Sequence of chain 1.A:
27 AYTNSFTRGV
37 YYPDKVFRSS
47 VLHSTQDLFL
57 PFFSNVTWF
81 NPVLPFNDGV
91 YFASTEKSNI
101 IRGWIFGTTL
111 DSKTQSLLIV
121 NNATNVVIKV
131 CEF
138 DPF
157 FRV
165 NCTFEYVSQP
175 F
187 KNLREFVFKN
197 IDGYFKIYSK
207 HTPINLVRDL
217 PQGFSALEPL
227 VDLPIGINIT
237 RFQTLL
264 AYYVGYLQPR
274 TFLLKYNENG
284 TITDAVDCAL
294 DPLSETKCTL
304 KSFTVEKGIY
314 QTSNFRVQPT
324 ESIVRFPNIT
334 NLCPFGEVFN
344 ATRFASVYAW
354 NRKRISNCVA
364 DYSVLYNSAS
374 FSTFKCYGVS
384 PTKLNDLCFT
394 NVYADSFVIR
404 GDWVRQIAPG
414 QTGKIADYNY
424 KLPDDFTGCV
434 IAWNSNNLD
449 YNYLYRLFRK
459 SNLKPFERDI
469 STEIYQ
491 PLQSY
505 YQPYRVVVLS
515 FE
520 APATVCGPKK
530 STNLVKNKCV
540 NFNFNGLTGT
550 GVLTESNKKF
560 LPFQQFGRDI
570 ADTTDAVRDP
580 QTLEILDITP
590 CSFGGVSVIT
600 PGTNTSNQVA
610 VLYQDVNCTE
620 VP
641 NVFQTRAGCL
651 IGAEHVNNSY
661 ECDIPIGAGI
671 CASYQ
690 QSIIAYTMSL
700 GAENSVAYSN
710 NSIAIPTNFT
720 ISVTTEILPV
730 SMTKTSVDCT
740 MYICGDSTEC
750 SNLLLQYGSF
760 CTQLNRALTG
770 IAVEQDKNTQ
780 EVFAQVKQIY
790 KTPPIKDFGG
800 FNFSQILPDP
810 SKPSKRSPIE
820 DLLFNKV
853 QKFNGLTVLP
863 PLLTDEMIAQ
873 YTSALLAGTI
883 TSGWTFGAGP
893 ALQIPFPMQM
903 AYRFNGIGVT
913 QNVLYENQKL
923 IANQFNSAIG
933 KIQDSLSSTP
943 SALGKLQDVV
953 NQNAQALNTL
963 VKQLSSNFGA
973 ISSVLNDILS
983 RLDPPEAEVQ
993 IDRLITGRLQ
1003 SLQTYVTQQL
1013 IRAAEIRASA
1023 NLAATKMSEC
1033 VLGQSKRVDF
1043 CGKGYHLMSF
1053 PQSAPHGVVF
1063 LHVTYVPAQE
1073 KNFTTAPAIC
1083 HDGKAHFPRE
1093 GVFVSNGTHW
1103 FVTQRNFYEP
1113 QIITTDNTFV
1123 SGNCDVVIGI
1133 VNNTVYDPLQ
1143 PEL

A small-molecule ligand and the protein it binds are described below.
Small molecule (SMILES): CC(=O)N[C@@H]1[C@@H](O)[C@H](O)[C@@H](CO)O[C@H]1O

Binding-site contacts:
Ligand atom C3 contacts residue ASN282 of chain 1.B at 3.9 Å.
Ligand atom O7 contacts residue LYS558 of chain 1.A at 3.6 Å.
Ligand atom C8 contacts residue LYS558 of chain 1.A at 4.1 Å.
Ligand atom C1 contacts residue ASN282 of chain 1.B at 1.5 Å.
Ligand atom C2 contacts residue ASN282 of chain 1.B at 2.5 Å.
Ligand atom C7 contacts residue LYS558 of chain 1.A at 4.3 Å.
Ligand atom O7 contacts residue ASN282 of chain 1.B at 3.8 Å.
Ligand atom O5 contacts residue ASN282 of chain 1.B at 2.5 Å (h-bond).
Ligand atom N2 contacts residue ASN282 of chain 1.B at 2.9 Å (h-bond).
Ligand atom C4 contacts residue ASN282 of chain 1.B at 4.3 Å.
Ligand atom C5 contacts residue ASN282 of chain 1.B at 3.8 Å.
Ligand atom C7 contacts residue ASN282 of chain 1.B at 3.8 Å.

Sequence of chain 1.B:
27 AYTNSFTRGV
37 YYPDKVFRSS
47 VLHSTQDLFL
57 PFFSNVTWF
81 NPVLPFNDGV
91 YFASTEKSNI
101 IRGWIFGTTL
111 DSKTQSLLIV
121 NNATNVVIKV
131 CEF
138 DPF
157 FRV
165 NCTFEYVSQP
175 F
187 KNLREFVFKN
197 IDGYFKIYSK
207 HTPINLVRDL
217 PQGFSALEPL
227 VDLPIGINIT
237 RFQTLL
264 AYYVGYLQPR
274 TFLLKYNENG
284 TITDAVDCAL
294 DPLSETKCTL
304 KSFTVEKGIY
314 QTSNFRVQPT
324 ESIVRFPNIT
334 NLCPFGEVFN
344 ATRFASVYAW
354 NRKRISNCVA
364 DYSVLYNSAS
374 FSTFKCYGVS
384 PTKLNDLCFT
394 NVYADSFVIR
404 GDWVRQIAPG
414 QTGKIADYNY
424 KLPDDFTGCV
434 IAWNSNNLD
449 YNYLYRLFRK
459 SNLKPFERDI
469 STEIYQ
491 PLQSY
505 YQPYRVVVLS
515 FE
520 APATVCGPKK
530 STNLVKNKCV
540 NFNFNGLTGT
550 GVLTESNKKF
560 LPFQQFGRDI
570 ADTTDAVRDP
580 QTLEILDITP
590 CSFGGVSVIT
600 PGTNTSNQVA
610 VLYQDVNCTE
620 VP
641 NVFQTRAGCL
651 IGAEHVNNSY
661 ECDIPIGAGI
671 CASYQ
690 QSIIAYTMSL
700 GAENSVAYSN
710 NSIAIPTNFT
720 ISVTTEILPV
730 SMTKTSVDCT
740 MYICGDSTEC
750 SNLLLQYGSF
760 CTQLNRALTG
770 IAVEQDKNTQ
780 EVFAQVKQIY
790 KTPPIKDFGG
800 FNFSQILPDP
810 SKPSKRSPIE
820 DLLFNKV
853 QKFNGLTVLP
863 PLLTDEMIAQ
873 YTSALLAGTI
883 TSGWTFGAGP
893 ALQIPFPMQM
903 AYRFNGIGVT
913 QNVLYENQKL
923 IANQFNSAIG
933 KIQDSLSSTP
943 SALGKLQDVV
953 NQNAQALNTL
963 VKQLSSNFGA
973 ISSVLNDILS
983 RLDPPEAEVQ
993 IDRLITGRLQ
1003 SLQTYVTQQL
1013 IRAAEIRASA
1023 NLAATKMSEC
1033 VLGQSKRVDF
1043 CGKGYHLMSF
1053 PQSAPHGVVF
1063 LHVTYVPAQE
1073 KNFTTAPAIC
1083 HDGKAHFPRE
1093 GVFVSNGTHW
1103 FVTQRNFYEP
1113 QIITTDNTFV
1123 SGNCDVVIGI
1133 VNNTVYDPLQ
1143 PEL